A small-molecule ligand and the protein it binds are described below.
Small molecule (SMILES): CC(=O)N[C@@H]1[C@@H](O)[C@H](O)[C@@H](CO)O[C@H]1O

Binding-site contacts:
Ligand atom C7 contacts residue ASN114 of chain 3.B at 3.2 Å.
Ligand atom C1 contacts residue GLU78 of chain 3.B at 3.2 Å.
Ligand atom C5 contacts residue GLN113 of chain 3.B at 4.1 Å.
Ligand atom O6 contacts residue GLU79 of chain 3.B at 3.0 Å (salt-bridge).
Ligand atom O7 contacts residue GLU78 of chain 3.B at 3.9 Å.
Ligand atom C4 contacts residue ASN114 of chain 3.B at 4.2 Å.
Ligand atom C1 contacts residue ASN114 of chain 3.B at 1.4 Å.
Ligand atom N2 contacts residue ASN114 of chain 3.B at 3.1 Å (h-bond).
Ligand atom C6 contacts residue GLU79 of chain 3.B at 4.0 Å.
Ligand atom O6 contacts residue GLU78 of chain 3.B at 4.2 Å.
Ligand atom C1 contacts residue GLN113 of chain 3.B at 4.1 Å.
Ligand atom O7 contacts residue ASN114 of chain 3.B at 2.9 Å (h-bond).
Ligand atom C3 contacts residue ASN114 of chain 3.B at 3.8 Å.
Ligand atom O5 contacts residue GLU78 of chain 3.B at 3.1 Å (salt-bridge).
Ligand atom C2 contacts residue GLU78 of chain 3.B at 4.0 Å.
Ligand atom C2 contacts residue ASN114 of chain 3.B at 2.6 Å.
Ligand atom C5 contacts residue GLU78 of chain 3.B at 4.4 Å.
Ligand atom O5 contacts residue GLN113 of chain 3.B at 3.7 Å.
Ligand atom C5 contacts residue ASN114 of chain 3.B at 3.7 Å.
Ligand atom O5 contacts residue ASN114 of chain 3.B at 2.4 Å (h-bond).

Sequence of chain 3.B:
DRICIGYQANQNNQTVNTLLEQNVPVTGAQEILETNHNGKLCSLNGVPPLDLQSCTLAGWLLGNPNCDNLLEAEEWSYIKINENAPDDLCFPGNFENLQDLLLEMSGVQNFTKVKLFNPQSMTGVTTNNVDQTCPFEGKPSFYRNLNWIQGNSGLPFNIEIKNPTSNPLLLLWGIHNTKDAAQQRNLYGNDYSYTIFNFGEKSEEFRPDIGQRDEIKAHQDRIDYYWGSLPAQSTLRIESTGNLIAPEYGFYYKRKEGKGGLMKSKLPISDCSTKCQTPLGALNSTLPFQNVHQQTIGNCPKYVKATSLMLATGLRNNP